Sequence of chain 1.A:
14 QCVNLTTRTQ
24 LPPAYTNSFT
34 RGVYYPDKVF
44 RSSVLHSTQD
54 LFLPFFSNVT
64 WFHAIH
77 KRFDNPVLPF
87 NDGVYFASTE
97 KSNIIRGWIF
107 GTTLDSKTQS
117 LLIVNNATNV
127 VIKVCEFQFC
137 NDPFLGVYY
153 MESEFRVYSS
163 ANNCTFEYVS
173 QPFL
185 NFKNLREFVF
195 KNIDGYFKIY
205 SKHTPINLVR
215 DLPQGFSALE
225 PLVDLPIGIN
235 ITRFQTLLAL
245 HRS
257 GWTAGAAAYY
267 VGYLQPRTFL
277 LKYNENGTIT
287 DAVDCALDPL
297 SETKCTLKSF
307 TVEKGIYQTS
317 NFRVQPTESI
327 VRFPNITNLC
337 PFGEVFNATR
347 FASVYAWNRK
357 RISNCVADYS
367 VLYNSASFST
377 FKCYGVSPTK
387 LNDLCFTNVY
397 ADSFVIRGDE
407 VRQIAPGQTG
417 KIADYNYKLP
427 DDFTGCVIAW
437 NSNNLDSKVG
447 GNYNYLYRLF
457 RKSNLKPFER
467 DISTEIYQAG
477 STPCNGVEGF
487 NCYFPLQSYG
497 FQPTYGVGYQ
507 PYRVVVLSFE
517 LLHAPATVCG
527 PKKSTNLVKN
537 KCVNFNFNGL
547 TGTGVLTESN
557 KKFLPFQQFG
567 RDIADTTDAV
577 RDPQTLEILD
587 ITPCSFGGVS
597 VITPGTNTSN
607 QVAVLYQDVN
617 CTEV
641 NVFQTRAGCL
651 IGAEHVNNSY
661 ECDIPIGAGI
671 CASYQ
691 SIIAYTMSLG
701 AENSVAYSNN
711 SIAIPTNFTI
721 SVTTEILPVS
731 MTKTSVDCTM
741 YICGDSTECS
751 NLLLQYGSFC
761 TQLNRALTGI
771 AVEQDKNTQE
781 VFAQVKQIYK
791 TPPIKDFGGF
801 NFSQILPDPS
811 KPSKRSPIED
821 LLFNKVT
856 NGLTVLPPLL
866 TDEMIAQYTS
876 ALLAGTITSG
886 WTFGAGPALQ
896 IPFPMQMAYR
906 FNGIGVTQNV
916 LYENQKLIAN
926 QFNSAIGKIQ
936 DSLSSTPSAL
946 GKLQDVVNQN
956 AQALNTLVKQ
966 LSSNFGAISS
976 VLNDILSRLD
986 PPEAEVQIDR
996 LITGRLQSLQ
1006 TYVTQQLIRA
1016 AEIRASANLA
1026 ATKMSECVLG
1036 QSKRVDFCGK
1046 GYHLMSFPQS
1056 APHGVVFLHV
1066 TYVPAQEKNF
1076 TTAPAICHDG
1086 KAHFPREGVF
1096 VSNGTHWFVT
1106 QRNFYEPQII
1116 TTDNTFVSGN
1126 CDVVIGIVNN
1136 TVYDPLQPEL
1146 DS

Binding-site contacts:
Ligand atom O7 contacts residue ASN165 of chain 1.A at 3.2 Å (h-bond).
Ligand atom C7 contacts residue ASN165 of chain 1.A at 3.2 Å.
Ligand atom C1 contacts residue GLU132 of chain 1.A at 3.4 Å.
Ligand atom O6 contacts residue ASN164 of chain 1.A at 3.2 Å (h-bond).
Ligand atom C6 contacts residue ASN164 of chain 1.A at 3.5 Å.
Ligand atom C1 contacts residue ASN164 of chain 1.A at 3.9 Å.
Ligand atom O5 contacts residue ASN164 of chain 1.A at 3.0 Å (h-bond).
Ligand atom C3 contacts residue ASN165 of chain 1.A at 3.8 Å.
Ligand atom N2 contacts residue ASN165 of chain 1.A at 2.9 Å (h-bond).
Ligand atom C5 contacts residue ASN165 of chain 1.A at 3.7 Å.
Ligand atom O5 contacts residue ASN165 of chain 1.A at 2.4 Å (h-bond).
Ligand atom C1 contacts residue ASN165 of chain 1.A at 1.4 Å.
Ligand atom O5 contacts residue GLU132 of chain 1.A at 4.0 Å.
Ligand atom C5 contacts residue ASN164 of chain 1.A at 3.6 Å.
Ligand atom C8 contacts residue ASN165 of chain 1.A at 4.4 Å.
Ligand atom C4 contacts residue ASN165 of chain 1.A at 4.3 Å.
Ligand atom O6 contacts residue ASN165 of chain 1.A at 4.1 Å.
Ligand atom C2 contacts residue ASN165 of chain 1.A at 2.5 Å.

A protein and the small-molecule ligand that binds it are described below.
Small molecule (SMILES): CC(=O)N[C@@H]1[C@@H](O)[C@H](O)[C@@H](CO)O[C@H]1O